A small-molecule ligand and the protein it binds are described below.
Small molecule (SMILES): CC(=O)N[C@H]1[C@H](O[C@H]2[C@H](O)[C@@H](NC(C)=O)CO[C@@H]2CO)O[C@H](CO)[C@@H](O[C@@H]2O[C@H](CO)[C@@H](O)[C@H](O)[C@@H]2O)[C@@H]1O

Binding-site contacts:
Ligand atom O5 contacts residue ASN219 of chain 1.A at 2.4 Å (h-bond).
Ligand atom C1 contacts residue THR256 of chain 1.A at 3.8 Å.
Ligand atom O7 contacts residue THR255 of chain 1.A at 3.2 Å (h-bond).
Ligand atom C6 contacts residue TYR487 of chain 1.A at 4.1 Å (hydrophobic).
Ligand atom C1 contacts residue LYS258 of chain 1.A at 3.9 Å.
Ligand atom C1 contacts residue VAL257 of chain 1.A at 4.1 Å (hydrophobic).
Ligand atom C7 contacts residue ASN219 of chain 1.A at 3.3 Å.
Ligand atom O5 contacts residue THR256 of chain 1.A at 3.8 Å.
Ligand atom C3 contacts residue ASN219 of chain 1.A at 3.8 Å.
Ligand atom C8 contacts residue ASN219 of chain 1.A at 4.5 Å.
Ligand atom C5 contacts residue LYS258 of chain 1.A at 3.9 Å.
Ligand atom N2 contacts residue ASN219 of chain 1.A at 2.8 Å (h-bond).
Ligand atom O5 contacts residue LYS258 of chain 1.A at 3.1 Å (salt-bridge).
Ligand atom O6 contacts residue VAL257 of chain 1.A at 3.7 Å.
Ligand atom C5 contacts residue ASN219 of chain 1.A at 3.7 Å.
Ligand atom O5 contacts residue VAL257 of chain 1.A at 3.1 Å.
Ligand atom C1 contacts residue ASN219 of chain 1.A at 1.4 Å.
Ligand atom C2 contacts residue ASN219 of chain 1.A at 2.4 Å.
Ligand atom O6 contacts residue TYR487 of chain 1.A at 3.2 Å.
Ligand atom O6 contacts residue LYS258 of chain 1.A at 3.2 Å (salt-bridge).
Ligand atom C5 contacts residue VAL257 of chain 1.A at 4.0 Å (hydrophobic).
Ligand atom C8 contacts residue TYR487 of chain 1.A at 3.5 Å (hydrophobic).
Ligand atom C2 contacts residue THR256 of chain 1.A at 4.4 Å.
Ligand atom C7 contacts residue THR255 of chain 1.A at 4.3 Å.
Ligand atom O7 contacts residue THR256 of chain 1.A at 4.4 Å.
Ligand atom C6 contacts residue VAL257 of chain 1.A at 3.4 Å (hydrophobic).
Ligand atom C4 contacts residue ASN219 of chain 1.A at 4.2 Å.
Ligand atom C6 contacts residue LYS258 of chain 1.A at 3.7 Å.
Ligand atom O7 contacts residue ASN219 of chain 1.A at 3.4 Å (h-bond).

Sequence of chain 1.A:
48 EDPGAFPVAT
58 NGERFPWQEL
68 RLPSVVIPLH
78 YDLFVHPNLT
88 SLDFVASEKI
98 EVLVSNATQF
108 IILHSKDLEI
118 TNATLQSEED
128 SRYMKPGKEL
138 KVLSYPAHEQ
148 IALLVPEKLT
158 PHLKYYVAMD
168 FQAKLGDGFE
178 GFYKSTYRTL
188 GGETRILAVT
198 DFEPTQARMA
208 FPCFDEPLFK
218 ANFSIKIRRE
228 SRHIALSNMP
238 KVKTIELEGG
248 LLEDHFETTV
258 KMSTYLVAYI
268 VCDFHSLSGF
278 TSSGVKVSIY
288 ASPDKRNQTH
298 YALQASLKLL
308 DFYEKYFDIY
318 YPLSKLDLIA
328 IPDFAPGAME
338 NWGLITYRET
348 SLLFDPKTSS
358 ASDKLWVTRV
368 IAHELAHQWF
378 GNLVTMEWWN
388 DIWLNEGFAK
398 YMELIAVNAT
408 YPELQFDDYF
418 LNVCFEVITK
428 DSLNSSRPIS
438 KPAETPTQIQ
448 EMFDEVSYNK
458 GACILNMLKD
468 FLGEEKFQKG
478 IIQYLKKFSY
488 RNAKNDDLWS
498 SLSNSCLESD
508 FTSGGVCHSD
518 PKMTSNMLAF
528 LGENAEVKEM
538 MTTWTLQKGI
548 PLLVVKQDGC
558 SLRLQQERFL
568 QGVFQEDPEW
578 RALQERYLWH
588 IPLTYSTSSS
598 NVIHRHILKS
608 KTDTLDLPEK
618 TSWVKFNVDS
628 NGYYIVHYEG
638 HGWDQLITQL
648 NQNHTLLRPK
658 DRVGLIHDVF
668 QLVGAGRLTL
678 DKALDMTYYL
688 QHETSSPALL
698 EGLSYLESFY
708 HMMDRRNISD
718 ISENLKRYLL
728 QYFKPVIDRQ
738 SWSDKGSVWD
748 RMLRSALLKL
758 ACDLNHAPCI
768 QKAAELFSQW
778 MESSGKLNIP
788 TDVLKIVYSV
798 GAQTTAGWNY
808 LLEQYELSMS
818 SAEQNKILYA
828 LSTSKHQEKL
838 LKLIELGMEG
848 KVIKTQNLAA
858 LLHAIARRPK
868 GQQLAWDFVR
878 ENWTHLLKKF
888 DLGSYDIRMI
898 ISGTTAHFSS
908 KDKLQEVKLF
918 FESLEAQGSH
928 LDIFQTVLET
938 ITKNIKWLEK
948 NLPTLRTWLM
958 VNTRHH